Sequence of chain 5.A:
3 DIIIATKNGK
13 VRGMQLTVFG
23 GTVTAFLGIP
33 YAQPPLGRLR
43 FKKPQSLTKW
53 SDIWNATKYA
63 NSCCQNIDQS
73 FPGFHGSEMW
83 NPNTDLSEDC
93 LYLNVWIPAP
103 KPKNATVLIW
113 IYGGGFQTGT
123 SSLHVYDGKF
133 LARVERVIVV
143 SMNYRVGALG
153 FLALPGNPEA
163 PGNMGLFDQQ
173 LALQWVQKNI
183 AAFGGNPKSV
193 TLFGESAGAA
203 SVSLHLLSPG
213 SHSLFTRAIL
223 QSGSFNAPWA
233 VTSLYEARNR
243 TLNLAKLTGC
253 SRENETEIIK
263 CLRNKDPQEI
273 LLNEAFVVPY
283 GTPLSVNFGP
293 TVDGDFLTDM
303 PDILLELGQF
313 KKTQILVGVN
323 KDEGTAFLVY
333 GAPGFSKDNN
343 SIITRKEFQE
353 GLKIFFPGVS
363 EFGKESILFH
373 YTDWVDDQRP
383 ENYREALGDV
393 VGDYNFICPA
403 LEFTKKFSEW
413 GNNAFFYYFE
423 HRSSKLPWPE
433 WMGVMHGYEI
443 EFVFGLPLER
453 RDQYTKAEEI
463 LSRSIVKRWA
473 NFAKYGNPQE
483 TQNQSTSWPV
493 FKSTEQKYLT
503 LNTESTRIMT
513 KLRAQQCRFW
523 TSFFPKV

A protein and the small-molecule ligand that binds it are described below.
Small molecule (SMILES): CC(=O)N[C@H]1[C@H](O[C@H]2[C@H](O)[C@@H](NC(C)=O)CO[C@@H]2CO[C@@H]2O[C@@H](C)[C@@H](O)[C@@H](O)[C@@H]2O)O[C@H](CO)[C@@H](O)[C@@H]1O

Binding-site contacts:
Ligand atom C2 contacts residue ASN341 of chain 5.A at 2.4 Å.
Ligand atom C5 contacts residue ASN341 of chain 5.A at 3.6 Å.
Ligand atom C1 contacts residue SER338 of chain 5.A at 3.9 Å.
Ligand atom C6 contacts residue ASP340 of chain 5.A at 4.3 Å.
Ligand atom C8 contacts residue SER343 of chain 5.A at 4.4 Å.
Ligand atom C3 contacts residue ASN341 of chain 5.A at 3.8 Å.
Ligand atom C6 contacts residue SER338 of chain 5.A at 3.9 Å.
Ligand atom C5 contacts residue GLY336 of chain 5.A at 4.4 Å.
Ligand atom C6 contacts residue PHE337 of chain 5.A at 4.1 Å (hydrophobic).
Ligand atom C8 contacts residue ASN342 of chain 5.A at 3.7 Å.
Ligand atom C5 contacts residue ASN341 of chain 5.A at 4.4 Å.
Ligand atom C2 contacts residue GLY336 of chain 5.A at 4.5 Å.
Ligand atom C1 contacts residue GLY336 of chain 5.A at 4.2 Å.
Ligand atom C7 contacts residue ASN341 of chain 5.A at 3.2 Å.
Ligand atom O4 contacts residue GLY336 of chain 5.A at 4.1 Å.
Ligand atom N2 contacts residue GLY336 of chain 5.A at 4.3 Å.
Ligand atom O5 contacts residue ASN341 of chain 5.A at 2.4 Å (h-bond).
Ligand atom C5 contacts residue PHE337 of chain 5.A at 4.1 Å (hydrophobic).
Ligand atom C6 contacts residue ASN341 of chain 5.A at 4.1 Å.
Ligand atom C3 contacts residue GLY336 of chain 5.A at 4.1 Å.
Ligand atom O5 contacts residue SER338 of chain 5.A at 3.4 Å.
Ligand atom C7 contacts residue GLY336 of chain 5.A at 4.4 Å.
Ligand atom C4 contacts residue ASN341 of chain 5.A at 4.2 Å.
Ligand atom C6 contacts residue SER338 of chain 5.A at 3.7 Å.
Ligand atom O7 contacts residue PRO335 of chain 5.A at 4.0 Å.
Ligand atom C8 contacts residue ASN341 of chain 5.A at 4.4 Å.
Ligand atom C1 contacts residue ASN341 of chain 5.A at 1.4 Å.
Ligand atom O6 contacts residue GLU349 of chain 5.A at 4.3 Å.
Ligand atom C5 contacts residue SER338 of chain 5.A at 3.9 Å.
Ligand atom O5 contacts residue SER338 of chain 5.A at 4.2 Å.
Ligand atom O7 contacts residue GLY336 of chain 5.A at 3.2 Å (h-bond).
Ligand atom C8 contacts residue ILE344 of chain 5.A at 4.1 Å (hydrophobic).
Ligand atom N2 contacts residue ASN341 of chain 5.A at 2.9 Å (h-bond).
Ligand atom O7 contacts residue ASN341 of chain 5.A at 3.0 Å (h-bond).